This protein binds this small molecule.
Small molecule (SMILES): CC(=O)N[C@@H]1[C@@H](O)[C@H](O)[C@@H](CO)O[C@H]1O

Binding-site contacts:
Ligand atom O6 contacts residue GLY83 of chain 1.C at 3.8 Å.
Ligand atom C7 contacts residue ASN114 of chain 1.C at 3.3 Å.
Ligand atom C4 contacts residue ASN114 of chain 1.C at 4.1 Å.
Ligand atom O3 contacts residue GLY84 of chain 1.C at 3.8 Å.
Ligand atom O7 contacts residue GLY84 of chain 1.C at 4.0 Å.
Ligand atom C6 contacts residue HIS59 of chain 1.C at 4.0 Å.
Ligand atom C7 contacts residue GLU86 of chain 1.C at 3.2 Å.
Ligand atom O7 contacts residue ASN114 of chain 1.C at 3.0 Å.
Ligand atom C5 contacts residue ASN114 of chain 1.C at 3.7 Å.
Ligand atom O7 contacts residue SER85 of chain 1.C at 3.7 Å.
Ligand atom C3 contacts residue ASN114 of chain 1.C at 3.8 Å.
Ligand atom N2 contacts residue ASN114 of chain 1.C at 2.9 Å (h-bond).
Ligand atom C4 contacts residue GLY83 of chain 1.C at 4.0 Å.
Ligand atom O4 contacts residue GLY83 of chain 1.C at 3.8 Å.
Ligand atom O5 contacts residue ASN114 of chain 1.C at 2.4 Å (h-bond).
Ligand atom O3 contacts residue GLU86 of chain 1.C at 3.7 Å.
Ligand atom N2 contacts residue GLU86 of chain 1.C at 3.8 Å.
Ligand atom C2 contacts residue ASN114 of chain 1.C at 2.5 Å.
Ligand atom C3 contacts residue GLY84 of chain 1.C at 4.2 Å.
Ligand atom C8 contacts residue GLU86 of chain 1.C at 3.2 Å.
Ligand atom C6 contacts residue GLY83 of chain 1.C at 3.8 Å.
Ligand atom C4 contacts residue GLY84 of chain 1.C at 4.1 Å.
Ligand atom C1 contacts residue ASN114 of chain 1.C at 1.5 Å.
Ligand atom C2 contacts residue GLY84 of chain 1.C at 4.0 Å.
Ligand atom O7 contacts residue GLU86 of chain 1.C at 3.4 Å (salt-bridge).
Ligand atom C2 contacts residue GLU86 of chain 1.C at 4.4 Å.
Ligand atom C6 contacts residue ASN114 of chain 1.C at 4.5 Å.

Sequence of chain 1.C:
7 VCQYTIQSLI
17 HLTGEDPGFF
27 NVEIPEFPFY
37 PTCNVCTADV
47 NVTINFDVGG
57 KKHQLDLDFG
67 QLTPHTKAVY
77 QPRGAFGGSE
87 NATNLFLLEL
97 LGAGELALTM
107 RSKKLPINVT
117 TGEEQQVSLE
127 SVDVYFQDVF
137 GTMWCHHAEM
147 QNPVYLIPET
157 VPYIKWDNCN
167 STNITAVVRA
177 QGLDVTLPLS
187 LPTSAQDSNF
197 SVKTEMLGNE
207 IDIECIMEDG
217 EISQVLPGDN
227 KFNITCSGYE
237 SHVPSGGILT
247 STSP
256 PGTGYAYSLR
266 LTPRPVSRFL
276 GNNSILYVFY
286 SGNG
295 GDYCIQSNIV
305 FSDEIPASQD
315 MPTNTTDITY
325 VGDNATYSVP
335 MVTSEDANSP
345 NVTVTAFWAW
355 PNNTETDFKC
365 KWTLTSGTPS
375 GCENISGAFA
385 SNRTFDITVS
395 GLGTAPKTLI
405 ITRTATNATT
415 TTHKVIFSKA